The small molecule below binds the protein below.
Small molecule (SMILES): CC(=O)Nc1cccc(-c2nc(C(=O)O)c(O)c(=O)[nH]2)c1

Binding-site contacts:
Ligand atom C11 contacts residue MN1 of chain 1.J at 3.0 Å.
Ligand atom C11 contacts residue GLU61 of chain 1.A at 3.7 Å.
Ligand atom C10 contacts residue GLU100 of chain 1.A at 3.4 Å.
Ligand atom O5 contacts residue GLU176 of chain 1.A at 3.7 Å.
Ligand atom C10 contacts residue LYS115 of chain 1.A at 3.0 Å.
Ligand atom C6 contacts residue 5811 of chain 1.H at 3.7 Å.
Ligand atom O2 contacts residue MN1 of chain 1.J at 2.2 Å.
Ligand atom O2 contacts residue GLU100 of chain 1.A at 2.9 Å (salt-bridge).
Ligand atom C9 contacts residue MN1 of chain 1.J at 3.2 Å.
Ligand atom O3 contacts residue MN1 of chain 1.J at 2.0 Å.
Ligand atom C4 contacts residue TYR111 of chain 1.A at 3.5 Å (hydrophobic).
Ligand atom O1 contacts residue MN1 of chain 1.I at 2.2 Å.
Ligand atom O2 contacts residue ASP89 of chain 1.A at 2.8 Å (salt-bridge).
Ligand atom O3 contacts residue GLU61 of chain 1.A at 3.0 Å (salt-bridge).
Ligand atom O2 contacts residue GLU61 of chain 1.A at 3.3 Å (salt-bridge).
Ligand atom O1 contacts residue LYS115 of chain 1.A at 3.0 Å (salt-bridge).
Ligand atom C13 contacts residue GLU114 of chain 1.A at 3.6 Å.
Ligand atom O1 contacts residue ILE101 of chain 1.A at 3.0 Å (h-bond).
Ligand atom C10 contacts residue 5811 of chain 1.H at 3.6 Å.
Ligand atom C7 contacts residue 5811 of chain 1.H at 3.5 Å.
Ligand atom O1 contacts residue GLU100 of chain 1.A at 3.0 Å (salt-bridge).
Ligand atom C5 contacts residue 5811 of chain 1.H at 3.6 Å.
Ligand atom C3 contacts residue 5811 of chain 1.H at 3.5 Å.
Ligand atom C12 contacts residue TYR111 of chain 1.A at 3.6 Å (hydrophobic).
Ligand atom C2 contacts residue 5811 of chain 1.H at 3.3 Å.
Ligand atom C10 contacts residue MN1 of chain 1.I at 2.9 Å.
Ligand atom N2 contacts residue LYS115 of chain 1.A at 3.0 Å (salt-bridge).
Ligand atom N2 contacts residue 5811 of chain 1.H at 3.4 Å.
Ligand atom C4 contacts residue 5811 of chain 1.H at 3.5 Å.
Ligand atom O2 contacts residue MN1 of chain 1.I at 2.0 Å.
Ligand atom O5 contacts residue TYR111 of chain 1.A at 3.6 Å.
Ligand atom C9 contacts residue MN1 of chain 1.I at 2.8 Å.
Ligand atom N2 contacts residue TYR111 of chain 1.A at 3.5 Å (h-bond).
Ligand atom O2 contacts residue HIS41 of chain 1.A at 3.1 Å.
Ligand atom N1 contacts residue 5811 of chain 1.H at 3.5 Å.
Ligand atom C13 contacts residue TYR111 of chain 1.A at 3.6 Å (hydrophobic).
Ligand atom C1 contacts residue 5811 of chain 1.H at 3.4 Å.
Ligand atom C8 contacts residue MN1 of chain 1.J at 3.5 Å.
Ligand atom O1 contacts residue HIS41 of chain 1.A at 3.2 Å (h-bond).
Ligand atom C9 contacts residue GLU100 of chain 1.A at 3.4 Å.

Sequence of chain 1.A:
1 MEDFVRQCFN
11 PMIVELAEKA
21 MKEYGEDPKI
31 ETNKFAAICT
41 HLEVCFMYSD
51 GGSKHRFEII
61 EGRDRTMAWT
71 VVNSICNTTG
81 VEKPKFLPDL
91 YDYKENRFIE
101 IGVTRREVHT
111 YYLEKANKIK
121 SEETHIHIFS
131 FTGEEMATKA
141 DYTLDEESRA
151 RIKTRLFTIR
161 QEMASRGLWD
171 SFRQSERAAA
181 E